Binding-site contacts:
Ligand atom C2 contacts residue ASP54 of chain 1.A at 3.3 Å.
Ligand atom O1 contacts residue PHE142 of chain 1.A at 3.6 Å.
Ligand atom C4 contacts residue TYR48 of chain 1.A at 3.8 Å (hydrophobic).
Ligand atom O2 contacts residue ASN135 of chain 1.A at 2.9 Å (h-bond).
Ligand atom C17 contacts residue TYR48 of chain 1.A at 3.4 Å (hydrophobic).
Ligand atom O2 contacts residue GLN133 of chain 1.A at 3.4 Å (h-bond).
Ligand atom C1 contacts residue ASP140 of chain 1.A at 3.2 Å.
Ligand atom O1 contacts residue GLN133 of chain 1.A at 3.0 Å (h-bond).
Ligand atom C4 contacts residue ASN46 of chain 1.A at 3.4 Å.
Ligand atom C3 contacts residue PHE1 of chain 1.A at 3.6 Å (hydrophobic).
Ligand atom O1 contacts residue ASP140 of chain 1.A at 2.6 Å (salt-bridge).
Ligand atom O contacts residue ILE13 of chain 1.A at 3.5 Å.
Ligand atom CL contacts residue ILE52 of chain 1.A at 3.8 Å.
Ligand atom O2 contacts residue ILE52 of chain 1.A at 3.4 Å.
Ligand atom C5 contacts residue PHE1 of chain 1.A at 3.6 Å (hydrophobic).
Ligand atom C4 contacts residue PHE1 of chain 1.A at 3.7 Å (hydrophobic).
Ligand atom O3 contacts residue PHE1 of chain 1.A at 2.7 Å (h-bond).
Ligand atom O1 contacts residue ASN135 of chain 1.A at 3.4 Å (h-bond).
Ligand atom O4 contacts residue PHE1 of chain 1.A at 2.9 Å (h-bond).
Ligand atom C14 contacts residue TYR48 of chain 1.A at 3.7 Å (hydrophobic).
Ligand atom C15 contacts residue TYR48 of chain 1.A at 3.7 Å (hydrophobic).
Ligand atom C contacts residue PHE1 of chain 1.A at 3.8 Å (hydrophobic).
Ligand atom O3 contacts residue ASP54 of chain 1.A at 2.5 Å (salt-bridge).
Ligand atom O6 contacts residue TYR48 of chain 1.A at 3.4 Å.
Ligand atom C2 contacts residue PHE1 of chain 1.A at 3.7 Å (hydrophobic).
Ligand atom O3 contacts residue ASP47 of chain 1.A at 2.9 Å (salt-bridge).
Ligand atom C4 contacts residue ASP54 of chain 1.A at 3.4 Å.
Ligand atom C2 contacts residue ASN135 of chain 1.A at 3.9 Å.
Ligand atom O contacts residue PHE1 of chain 1.A at 2.8 Å (h-bond).
Ligand atom C10 contacts residue TYR48 of chain 1.A at 3.5 Å (hydrophobic).
Ligand atom C18 contacts residue TYR48 of chain 1.A at 3.5 Å (hydrophobic).
Ligand atom C1 contacts residue ASN135 of chain 1.A at 3.7 Å.
Ligand atom O2 contacts residue ASP54 of chain 1.A at 2.6 Å (salt-bridge).
Ligand atom C2 contacts residue GLN133 of chain 1.A at 3.6 Å.
Ligand atom O6 contacts residue ASP47 of chain 1.A at 3.6 Å (salt-bridge).
Ligand atom CL contacts residue TYR137 of chain 1.A at 3.7 Å.
Ligand atom C4 contacts residue ASP47 of chain 1.A at 3.6 Å.
Ligand atom C9 contacts residue TYR48 of chain 1.A at 3.6 Å (hydrophobic).
Ligand atom O4 contacts residue ASP47 of chain 1.A at 3.8 Å.
Ligand atom O3 contacts residue ASN46 of chain 1.A at 3.3 Å (h-bond).

Sequence of chain 1.A:
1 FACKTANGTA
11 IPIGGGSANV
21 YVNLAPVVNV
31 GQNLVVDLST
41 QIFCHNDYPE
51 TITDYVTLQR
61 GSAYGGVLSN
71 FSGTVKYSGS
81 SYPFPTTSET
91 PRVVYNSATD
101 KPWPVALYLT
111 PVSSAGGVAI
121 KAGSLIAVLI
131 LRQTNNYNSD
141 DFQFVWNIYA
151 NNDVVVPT

This protein binds this small molecule.
Small molecule (SMILES): COC(=O)c1cccc(-c2ccc(O[C@H]3O[C@H](CO)[C@@H](O)[C@H](O)[C@@H]3O)c(Cl)c2)c1